Sequence of chain 2.B:
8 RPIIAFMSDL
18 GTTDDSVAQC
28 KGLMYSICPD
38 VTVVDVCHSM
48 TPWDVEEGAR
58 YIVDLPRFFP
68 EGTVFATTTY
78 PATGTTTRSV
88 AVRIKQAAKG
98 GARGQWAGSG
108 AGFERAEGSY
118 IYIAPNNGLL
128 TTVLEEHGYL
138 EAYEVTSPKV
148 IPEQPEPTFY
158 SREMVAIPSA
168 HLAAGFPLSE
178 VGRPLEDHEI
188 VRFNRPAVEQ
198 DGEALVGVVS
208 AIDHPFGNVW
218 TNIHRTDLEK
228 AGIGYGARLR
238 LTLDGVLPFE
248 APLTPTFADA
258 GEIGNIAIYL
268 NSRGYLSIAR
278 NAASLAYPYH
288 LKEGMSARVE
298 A

Binding-site contacts:
Ligand atom N1 contacts residue PHE254 of chain 2.C at 3.2 Å.
Ligand atom C2' contacts residue TRP50 of chain 2.B at 3.6 Å (hydrophobic).
Ligand atom C5 contacts residue TRP50 of chain 2.B at 3.7 Å (hydrophobic).
Ligand atom N1 contacts residue ARG277 of chain 2.C at 3.3 Å (salt-bridge).
Ligand atom N6 contacts residue ASN215 of chain 2.C at 2.6 Å (h-bond).
Ligand atom N1 contacts residue ALA279 of chain 2.C at 2.9 Å (h-bond).
Ligand atom N9 contacts residue PHE254 of chain 2.C at 3.5 Å.
Ligand atom C1' contacts residue TYR77 of chain 2.B at 3.6 Å (hydrophobic).
Ligand atom C5 contacts residue PHE254 of chain 2.C at 3.5 Å (hydrophobic).
Ligand atom O5' contacts residue TYR157 of chain 2.B at 3.1 Å (h-bond).
Ligand atom O3' contacts residue TYR77 of chain 2.B at 3.2 Å (h-bond).
Ligand atom O5' contacts residue PHE156 of chain 2.B at 3.2 Å.
Ligand atom C4 contacts residue PHE254 of chain 2.C at 3.3 Å (hydrophobic).
Ligand atom C3' contacts residue PHE213 of chain 2.C at 3.7 Å (hydrophobic).
Ligand atom N7 contacts residue ASN215 of chain 2.C at 2.8 Å (h-bond).
Ligand atom C6 contacts residue PHE254 of chain 2.C at 3.4 Å (hydrophobic).
Ligand atom C8 contacts residue PHE213 of chain 2.C at 3.4 Å (hydrophobic).
Ligand atom C6 contacts residue ASN215 of chain 2.C at 3.7 Å.
Ligand atom N9 contacts residue TRP50 of chain 2.B at 3.5 Å (h-bond).
Ligand atom N6 contacts residue PHE254 of chain 2.C at 3.5 Å.
Ligand atom C5' contacts residue SER158 of chain 2.B at 3.2 Å.
Ligand atom N3 contacts residue PHE254 of chain 2.C at 3.1 Å.
Ligand atom C5' contacts residue THR155 of chain 2.B at 3.6 Å.
Ligand atom C2 contacts residue PHE254 of chain 2.C at 3.2 Å (hydrophobic).
Ligand atom C8 contacts residue ASN215 of chain 2.C at 3.6 Å.
Ligand atom O5' contacts residue SER158 of chain 2.B at 3.1 Å (h-bond).
Ligand atom C6 contacts residue ARG277 of chain 2.C at 3.5 Å.
Ligand atom C2' contacts residue TYR77 of chain 2.B at 3.7 Å (hydrophobic).
Ligand atom O3' contacts residue SER158 of chain 2.B at 3.2 Å (h-bond).
Ligand atom C4 contacts residue TRP50 of chain 2.B at 3.4 Å (hydrophobic).
Ligand atom C3' contacts residue ASP16 of chain 2.B at 3.4 Å.
Ligand atom O4' contacts residue THR155 of chain 2.B at 3.4 Å (h-bond).
Ligand atom N7 contacts residue PHE213 of chain 2.C at 3.5 Å.
Ligand atom N7 contacts residue PHE254 of chain 2.C at 3.6 Å.
Ligand atom O3' contacts residue ASP16 of chain 2.B at 2.7 Å (salt-bridge).
Ligand atom O5' contacts residue THR155 of chain 2.B at 2.9 Å (h-bond).
Ligand atom N3 contacts residue PRO78 of chain 2.B at 3.7 Å.
Ligand atom N3 contacts residue TRP50 of chain 2.B at 3.7 Å.
Ligand atom N6 contacts residue ARG277 of chain 2.C at 2.8 Å (salt-bridge).
Ligand atom C2 contacts residue ALA279 of chain 2.C at 3.2 Å (hydrophobic).

Sequence of chain 2.C:
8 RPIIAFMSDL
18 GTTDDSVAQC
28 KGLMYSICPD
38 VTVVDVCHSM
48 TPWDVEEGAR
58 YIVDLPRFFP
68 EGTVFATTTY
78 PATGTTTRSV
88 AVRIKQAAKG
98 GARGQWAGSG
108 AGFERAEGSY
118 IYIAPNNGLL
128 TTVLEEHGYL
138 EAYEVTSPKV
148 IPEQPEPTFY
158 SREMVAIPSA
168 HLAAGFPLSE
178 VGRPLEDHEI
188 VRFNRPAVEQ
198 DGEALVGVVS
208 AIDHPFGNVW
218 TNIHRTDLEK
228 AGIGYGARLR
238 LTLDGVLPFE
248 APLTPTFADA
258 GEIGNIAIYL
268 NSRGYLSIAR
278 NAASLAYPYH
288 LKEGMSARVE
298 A

A small-molecule ligand and the protein it binds are described below.
Small molecule (SMILES): Nc1ncnc2c1ncn2[C@H]1C[C@H](O)[C@@H](CO)O1